Binding-site contacts:
Ligand atom O2B contacts residue TYR41 of chain 1.A at 3.7 Å.
Ligand atom O1A contacts residue SER215 of chain 1.A at 2.9 Å (h-bond).
Ligand atom PB contacts residue ARG216 of chain 1.A at 3.7 Å.
Ligand atom C1 contacts residue ALA37 of chain 1.A at 3.5 Å (hydrophobic).
Ligand atom O2B contacts residue ARG216 of chain 1.A at 2.8 Å (salt-bridge).
Ligand atom C2 contacts residue TYR41 of chain 1.A at 3.5 Å (hydrophobic).
Ligand atom PB contacts residue LYS95 of chain 1.A at 3.7 Å.
Ligand atom C3A contacts residue ALA307 of chain 1.A at 3.7 Å (hydrophobic).
Ligand atom O2 contacts residue TYR41 of chain 1.A at 2.9 Å (h-bond).
Ligand atom PB contacts residue GLY163 of chain 1.A at 3.8 Å.
Ligand atom O3B contacts residue GLY163 of chain 1.A at 2.7 Å (h-bond).
Ligand atom O3B contacts residue TYR41 of chain 1.A at 2.6 Å (h-bond).
Ligand atom O1 contacts residue ARG167 of chain 1.A at 2.8 Å (salt-bridge).
Ligand atom O6 contacts residue SER215 of chain 1.A at 3.6 Å.
Ligand atom O1A contacts residue LYS95 of chain 1.A at 3.5 Å (salt-bridge).
Ligand atom O2B contacts residue LYS44 of chain 1.A at 2.6 Å (salt-bridge).
Ligand atom O3B contacts residue LYS44 of chain 1.A at 3.6 Å.
Ligand atom PA contacts residue SER215 of chain 1.A at 3.5 Å.
Ligand atom O1B contacts residue SER162 of chain 1.A at 2.8 Å (h-bond).
Ligand atom O2 contacts residue ARG167 of chain 1.A at 3.0 Å (salt-bridge).
Ligand atom O1B contacts residue GLY163 of chain 1.A at 3.6 Å (h-bond).
Ligand atom PA contacts residue MG1 of chain 1.D at 3.6 Å.
Ligand atom O2A contacts residue SER162 of chain 1.A at 3.4 Å (h-bond).
Ligand atom O2 contacts residue ALA37 of chain 1.A at 3.2 Å.
Ligand atom O5 contacts residue MET219 of chain 1.A at 3.6 Å.
Ligand atom O1A contacts residue SER162 of chain 1.A at 3.7 Å.
Ligand atom O1A contacts residue ACP1 of chain 1.C at 3.0 Å (h-bond).
Ligand atom O1 contacts residue SER164 of chain 1.A at 3.6 Å.
Ligand atom PB contacts residue LYS44 of chain 1.A at 3.6 Å.
Ligand atom PB contacts residue TYR41 of chain 1.A at 3.6 Å.
Ligand atom O2A contacts residue TYR41 of chain 1.A at 3.4 Å.
Ligand atom O6 contacts residue MET219 of chain 1.A at 3.7 Å.
Ligand atom O1A contacts residue SER130 of chain 1.A at 3.3 Å (h-bond).
Ligand atom O5 contacts residue SER215 of chain 1.A at 3.2 Å (h-bond).
Ligand atom O1B contacts residue ARG216 of chain 1.A at 3.0 Å (salt-bridge).
Ligand atom O1A contacts residue MG1 of chain 1.D at 2.3 Å.
Ligand atom O1B contacts residue LYS95 of chain 1.A at 2.8 Å (salt-bridge).
Ligand atom O2A contacts residue SER164 of chain 1.A at 2.8 Å (h-bond).
Ligand atom C1 contacts residue ARG167 of chain 1.A at 3.5 Å.
Ligand atom O3A contacts residue ASP306 of chain 1.A at 3.6 Å.

This small molecule binds to this protein.
Small molecule (SMILES): C[C@@](O)(CCO[P](=O)(O)OP(=O)(O)O)CC(=O)O

Sequence of chain 1.A:
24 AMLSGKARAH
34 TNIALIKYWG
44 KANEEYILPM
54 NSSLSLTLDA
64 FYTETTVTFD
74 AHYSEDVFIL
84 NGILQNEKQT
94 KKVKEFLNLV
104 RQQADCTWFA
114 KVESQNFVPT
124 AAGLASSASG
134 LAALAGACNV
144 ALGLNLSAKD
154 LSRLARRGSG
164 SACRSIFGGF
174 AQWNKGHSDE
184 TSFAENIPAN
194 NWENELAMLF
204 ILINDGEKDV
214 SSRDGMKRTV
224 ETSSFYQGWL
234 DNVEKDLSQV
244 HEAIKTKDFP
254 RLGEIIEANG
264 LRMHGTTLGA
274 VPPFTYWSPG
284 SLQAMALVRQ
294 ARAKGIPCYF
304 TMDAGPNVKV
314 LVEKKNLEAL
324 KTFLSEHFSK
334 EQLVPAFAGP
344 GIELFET